A small-molecule ligand and the protein it binds are described below.
Small molecule (SMILES): CC(C)[C@H](NC(=O)[C@@H](NC(=O)[C@H](C)NC(=O)[C@@H]1CCCN1C(=O)[C@@H](N)Cc1ccccc1)[C@@H](C)OP(=O)(O)O)C(=O)O

Sequence of chain 2.A:
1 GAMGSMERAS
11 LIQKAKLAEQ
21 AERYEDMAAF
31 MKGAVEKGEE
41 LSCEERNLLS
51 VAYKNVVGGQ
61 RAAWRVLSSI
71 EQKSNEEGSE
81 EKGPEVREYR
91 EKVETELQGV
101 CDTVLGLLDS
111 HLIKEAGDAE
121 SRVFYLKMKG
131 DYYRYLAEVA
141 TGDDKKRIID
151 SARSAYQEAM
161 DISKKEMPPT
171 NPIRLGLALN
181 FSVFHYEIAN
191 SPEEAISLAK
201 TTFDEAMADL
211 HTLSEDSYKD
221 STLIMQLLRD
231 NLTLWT

Binding-site contacts:
Ligand atom P contacts residue TYR135 of chain 2.A at 3.7 Å.
Ligand atom O2P contacts residue ARG134 of chain 2.A at 2.9 Å (salt-bridge).
Ligand atom CB contacts residue ASN231 of chain 2.A at 3.7 Å.
Ligand atom O3P contacts residue ARG134 of chain 2.A at 2.8 Å (salt-bridge).
Ligand atom O contacts residue VAL183 of chain 2.A at 3.5 Å.
Ligand atom CA contacts residue LEU179 of chain 2.A at 3.8 Å (hydrophobic).
Ligand atom CA contacts residue ASN231 of chain 2.A at 3.8 Å.
Ligand atom CA contacts residue ASN180 of chain 2.A at 3.2 Å.
Ligand atom O contacts residue ASN231 of chain 2.A at 3.0 Å (h-bond).
Ligand atom O contacts residue LYS54 of chain 2.A at 3.7 Å.
Ligand atom O contacts residue LYS127 of chain 2.A at 2.7 Å (salt-bridge).
Ligand atom CG1 contacts residue LEU179 of chain 2.A at 3.8 Å (hydrophobic).
Ligand atom CG contacts residue VAL183 of chain 2.A at 3.9 Å (hydrophobic).
Ligand atom C contacts residue ASN231 of chain 2.A at 3.8 Å.
Ligand atom CA contacts residue ASN231 of chain 2.A at 3.8 Å.
Ligand atom O2P contacts residue ARG61 of chain 2.A at 3.0 Å (salt-bridge).
Ligand atom CB contacts residue ASN231 of chain 2.A at 3.6 Å.
Ligand atom P contacts residue ARG61 of chain 2.A at 3.6 Å.
Ligand atom CG2 contacts residue ASN180 of chain 2.A at 3.6 Å.
Ligand atom P contacts residue ARG134 of chain 2.A at 3.8 Å.
Ligand atom OXT contacts residue ODC1 of chain 2.E at 3.8 Å.
Ligand atom O contacts residue LEU179 of chain 2.A at 3.5 Å.
Ligand atom C contacts residue LYS54 of chain 2.A at 3.6 Å.
Ligand atom CG2 contacts residue GLY176 of chain 2.A at 3.6 Å.
Ligand atom O contacts residue ASN180 of chain 2.A at 2.7 Å (h-bond).
Ligand atom CG2 contacts residue ARG134 of chain 2.A at 3.7 Å.
Ligand atom CA contacts residue LYS54 of chain 2.A at 3.8 Å.
Ligand atom C contacts residue ASN180 of chain 2.A at 3.8 Å.
Ligand atom CG2 contacts residue VAL183 of chain 2.A at 3.7 Å (hydrophobic).
Ligand atom C contacts residue LYS127 of chain 2.A at 3.6 Å.
Ligand atom OXT contacts residue LYS127 of chain 2.A at 3.9 Å.
Ligand atom N contacts residue ASN180 of chain 2.A at 3.0 Å (h-bond).
Ligand atom C contacts residue ASN180 of chain 2.A at 3.6 Å.
Ligand atom OXT contacts residue LYS54 of chain 2.A at 3.6 Å.
Ligand atom CG2 contacts residue ODC1 of chain 2.E at 3.9 Å.
Ligand atom O3P contacts residue TYR135 of chain 2.A at 2.6 Å (h-bond).
Ligand atom CB contacts residue ASN180 of chain 2.A at 3.2 Å.
Ligand atom CG1 contacts residue LEU227 of chain 2.A at 3.4 Å (hydrophobic).
Ligand atom O1P contacts residue ARG61 of chain 2.A at 2.9 Å (salt-bridge).
Ligand atom N contacts residue ASN231 of chain 2.A at 2.9 Å (h-bond).